Binding-site contacts:
Ligand atom C contacts residue TRP142 of chain 2.A at 3.6 Å (hydrophobic).
Ligand atom C2 contacts residue VAL84 of chain 2.A at 3.7 Å (hydrophobic).
Ligand atom C12 contacts residue TRP142 of chain 2.A at 3.8 Å (hydrophobic).
Ligand atom C4 contacts residue VAL138 of chain 2.A at 3.7 Å (hydrophobic).
Ligand atom C9 contacts residue GLY128 of chain 2.A at 3.9 Å.
Ligand atom C10 contacts residue ARG132 of chain 2.A at 3.8 Å.
Ligand atom C12 contacts residue 8411 of chain 2.C at 3.9 Å.
Ligand atom C15 contacts residue PHE188 of chain 2.A at 3.4 Å (hydrophobic).
Ligand atom N2 contacts residue TRP142 of chain 2.A at 3.2 Å.
Ligand atom C1 contacts residue LEU141 of chain 2.A at 3.5 Å (hydrophobic).
Ligand atom C14 contacts residue PHE118 of chain 2.A at 3.8 Å (hydrophobic).
Ligand atom O contacts residue PHE188 of chain 2.A at 3.3 Å.
Ligand atom C3 contacts residue LEU80 of chain 2.A at 3.9 Å (hydrophobic).
Ligand atom C15 contacts residue GLU184 of chain 2.A at 3.6 Å.
Ligand atom C1 contacts residue VAL84 of chain 2.A at 3.7 Å (hydrophobic).
Ligand atom N3 contacts residue GLU184 of chain 2.A at 3.9 Å.
Ligand atom O contacts residue GLU184 of chain 2.A at 3.7 Å.
Ligand atom C2 contacts residue TRP142 of chain 2.A at 3.8 Å (hydrophobic).
Ligand atom C5 contacts residue ARG132 of chain 2.A at 3.9 Å.
Ligand atom C6 contacts residue ARG132 of chain 2.A at 3.8 Å.
Ligand atom N2 contacts residue GLU184 of chain 2.A at 3.6 Å.
Ligand atom C1 contacts residue TRP142 of chain 2.A at 3.9 Å (hydrophobic).
Ligand atom C2 contacts residue LEU80 of chain 2.A at 3.5 Å (hydrophobic).
Ligand atom C5 contacts residue GLY128 of chain 2.A at 3.3 Å.
Ligand atom C10 contacts residue GLU184 of chain 2.A at 3.8 Å.
Ligand atom C9 contacts residue THR125 of chain 2.A at 3.5 Å.
Ligand atom C11 contacts residue GLU184 of chain 2.A at 3.9 Å.
Ligand atom C14 contacts residue PHE191 of chain 2.A at 3.6 Å (hydrophobic).
Ligand atom C10 contacts residue TRP142 of chain 2.A at 3.4 Å (hydrophobic).
Ligand atom C contacts residue LEU141 of chain 2.A at 3.7 Å (hydrophobic).
Ligand atom C4 contacts residue TRP142 of chain 2.A at 3.7 Å (hydrophobic).
Ligand atom C5 contacts residue GLN129 of chain 2.A at 3.6 Å.
Ligand atom N contacts residue PHE118 of chain 2.A at 3.9 Å.
Ligand atom N contacts residue LEU80 of chain 2.A at 3.6 Å.
Ligand atom N1 contacts residue GLY128 of chain 2.A at 3.7 Å.
Ligand atom C contacts residue VAL138 of chain 2.A at 3.7 Å (hydrophobic).
Ligand atom C14 contacts residue LEU187 of chain 2.A at 3.8 Å (hydrophobic).
Ligand atom N contacts residue TRP142 of chain 2.A at 3.8 Å.
Ligand atom C13 contacts residue PHE118 of chain 2.A at 3.8 Å (hydrophobic).
Ligand atom C1 contacts residue LEU80 of chain 2.A at 3.7 Å (hydrophobic).

Sequence of chain 2.A:
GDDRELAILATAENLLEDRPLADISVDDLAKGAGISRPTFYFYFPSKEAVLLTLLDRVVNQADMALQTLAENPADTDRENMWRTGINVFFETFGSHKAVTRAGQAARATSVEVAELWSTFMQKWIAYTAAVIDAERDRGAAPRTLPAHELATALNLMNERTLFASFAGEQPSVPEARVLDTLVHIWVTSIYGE

A small-molecule ligand and the protein it binds are described below.
Small molecule (SMILES): O=C(NCC1CCN(c2ccccn2)CC1)N1CCCC1